This protein binds this small molecule.
Small molecule (SMILES): O=P(O)(O)OC[C@H]1O[C@](O)(COP(=O)(O)O)[C@@H](O)[C@@H]1O

Sequence of chain 1.B:
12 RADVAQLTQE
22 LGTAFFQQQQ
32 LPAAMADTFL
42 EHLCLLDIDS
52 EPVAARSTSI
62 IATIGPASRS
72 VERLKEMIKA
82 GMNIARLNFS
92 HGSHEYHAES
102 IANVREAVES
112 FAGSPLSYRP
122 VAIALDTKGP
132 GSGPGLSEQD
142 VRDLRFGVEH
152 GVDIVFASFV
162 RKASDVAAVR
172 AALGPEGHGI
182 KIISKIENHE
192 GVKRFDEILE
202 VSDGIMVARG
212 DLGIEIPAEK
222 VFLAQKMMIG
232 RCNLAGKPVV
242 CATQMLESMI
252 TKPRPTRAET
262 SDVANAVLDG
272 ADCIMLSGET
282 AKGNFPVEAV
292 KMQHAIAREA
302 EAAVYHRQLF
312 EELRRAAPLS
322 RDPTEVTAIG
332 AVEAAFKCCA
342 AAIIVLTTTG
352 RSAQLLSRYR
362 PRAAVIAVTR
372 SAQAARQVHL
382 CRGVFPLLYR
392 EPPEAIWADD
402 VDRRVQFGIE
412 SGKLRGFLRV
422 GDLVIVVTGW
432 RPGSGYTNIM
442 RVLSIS

Binding-site contacts:
Ligand atom P2 contacts residue SER353 of chain 1.B at 3.6 Å.
Ligand atom O6 contacts residue THR348 of chain 1.B at 3.5 Å.
Ligand atom C4 contacts residue GLY434 of chain 1.B at 3.3 Å.
Ligand atom O6P contacts residue SER435 of chain 1.B at 3.3 Å (h-bond).
Ligand atom P2 contacts residue THR349 of chain 1.B at 3.6 Å.
Ligand atom O2 contacts residue GLY430 of chain 1.B at 3.6 Å.
Ligand atom P2 contacts residue THR348 of chain 1.B at 3.5 Å.
Ligand atom O6P contacts residue SER353 of chain 1.B at 3.6 Å (h-bond).
Ligand atom O2 contacts residue LEU347 of chain 1.B at 3.4 Å.
Ligand atom C6 contacts residue SER353 of chain 1.B at 3.7 Å.
Ligand atom O3 contacts residue TRP398 of chain 1.B at 3.6 Å.
Ligand atom O2P contacts residue GLY434 of chain 1.B at 2.9 Å (h-bond).
Ligand atom P1 contacts residue ARG405 of chain 1.B at 3.6 Å.
Ligand atom C6 contacts residue THR438 of chain 1.B at 3.4 Å.
Ligand atom C5 contacts residue GLY434 of chain 1.B at 3.4 Å.
Ligand atom C3 contacts residue ARG432 of chain 1.B at 3.3 Å.
Ligand atom O1P contacts residue ARG405 of chain 1.B at 2.6 Å (salt-bridge).
Ligand atom C6 contacts residue LEU347 of chain 1.B at 3.6 Å (hydrophobic).
Ligand atom O6P contacts residue GLY436 of chain 1.B at 2.8 Å (h-bond).
Ligand atom O4P contacts residue ARG352 of chain 1.B at 3.9 Å.
Ligand atom O6 contacts residue THR349 of chain 1.B at 3.1 Å (h-bond).
Ligand atom P2 contacts residue SER435 of chain 1.B at 3.5 Å.
Ligand atom O2P contacts residue PRO433 of chain 1.B at 3.7 Å.
Ligand atom O4 contacts residue GLY436 of chain 1.B at 3.7 Å.
Ligand atom O3P contacts residue ARG405 of chain 1.B at 2.9 Å (salt-bridge).
Ligand atom C3 contacts residue GLY434 of chain 1.B at 3.5 Å.
Ligand atom O4P contacts residue SER353 of chain 1.B at 2.6 Å (h-bond).
Ligand atom O5 contacts residue LEU347 of chain 1.B at 3.8 Å.
Ligand atom O4 contacts residue THR438 of chain 1.B at 3.5 Å (h-bond).
Ligand atom O3P contacts residue TRP398 of chain 1.B at 2.6 Å (h-bond).
Ligand atom O5P contacts residue THR349 of chain 1.B at 3.4 Å (h-bond).
Ligand atom O4 contacts residue TYR437 of chain 1.B at 2.8 Å (h-bond).
Ligand atom O3 contacts residue GLY430 of chain 1.B at 3.2 Å.
Ligand atom O4P contacts residue THR348 of chain 1.B at 2.6 Å (h-bond).
Ligand atom O5P contacts residue THR348 of chain 1.B at 3.6 Å.
Ligand atom O3 contacts residue ARG432 of chain 1.B at 2.7 Å (salt-bridge).
Ligand atom O5P contacts residue THR350 of chain 1.B at 2.7 Å (h-bond).
Ligand atom O1 contacts residue GLY434 of chain 1.B at 3.7 Å.
Ligand atom O5P contacts residue SER435 of chain 1.B at 2.8 Å (h-bond).
Ligand atom O4 contacts residue GLY434 of chain 1.B at 2.6 Å (h-bond).